Sequence of chain 1.A:
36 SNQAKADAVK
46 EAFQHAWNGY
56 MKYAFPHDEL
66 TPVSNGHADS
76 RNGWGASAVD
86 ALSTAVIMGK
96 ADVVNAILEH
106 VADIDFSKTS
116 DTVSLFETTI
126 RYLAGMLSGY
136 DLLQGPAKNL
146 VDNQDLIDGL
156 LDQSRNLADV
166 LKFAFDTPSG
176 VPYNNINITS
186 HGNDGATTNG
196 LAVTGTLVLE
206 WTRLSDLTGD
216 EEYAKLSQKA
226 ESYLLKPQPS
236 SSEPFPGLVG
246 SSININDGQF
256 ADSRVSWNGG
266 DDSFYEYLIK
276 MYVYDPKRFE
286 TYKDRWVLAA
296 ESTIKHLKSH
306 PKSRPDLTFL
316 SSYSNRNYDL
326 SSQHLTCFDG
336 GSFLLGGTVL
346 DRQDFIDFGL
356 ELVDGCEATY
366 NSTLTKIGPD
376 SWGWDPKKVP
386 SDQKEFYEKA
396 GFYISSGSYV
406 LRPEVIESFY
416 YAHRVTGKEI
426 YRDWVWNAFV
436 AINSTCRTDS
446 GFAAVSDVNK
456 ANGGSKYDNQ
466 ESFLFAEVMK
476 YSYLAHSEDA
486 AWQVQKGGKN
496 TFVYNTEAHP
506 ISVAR

Binding-site contacts:
Ligand atom C1 contacts residue ASN438 of chain 1.A at 1.4 Å.
Ligand atom C5 contacts residue ASN438 of chain 1.A at 3.7 Å.
Ligand atom C8 contacts residue ALA43 of chain 1.A at 3.8 Å (hydrophobic).
Ligand atom C5 contacts residue ARG442 of chain 1.A at 3.6 Å.
Ligand atom C7 contacts residue ASN438 of chain 1.A at 3.7 Å.
Ligand atom O5 contacts residue ASN438 of chain 1.A at 2.4 Å (h-bond).
Ligand atom C6 contacts residue ARG442 of chain 1.A at 3.5 Å.
Ligand atom O5 contacts residue ARG442 of chain 1.A at 3.6 Å.
Ligand atom C4 contacts residue ASN438 of chain 1.A at 4.2 Å.
Ligand atom O7 contacts residue VAL435 of chain 1.A at 4.3 Å.
Ligand atom C3 contacts residue ASN438 of chain 1.A at 3.8 Å.
Ligand atom O7 contacts residue ASN438 of chain 1.A at 3.8 Å.
Ligand atom O6 contacts residue ARG442 of chain 1.A at 4.3 Å.
Ligand atom C1 contacts residue ARG442 of chain 1.A at 3.6 Å.
Ligand atom N2 contacts residue ASN438 of chain 1.A at 2.9 Å (h-bond).
Ligand atom C2 contacts residue ASN438 of chain 1.A at 2.4 Å.
Ligand atom C8 contacts residue TRP431 of chain 1.A at 3.7 Å (hydrophobic).

A small-molecule ligand and the protein it binds are described below.
Small molecule (SMILES): CC(=O)N[C@H]1[C@@H](O[C@H]2[C@H](O)[C@@H](NC(C)=O)CO[C@@H]2CO)O[C@H](CO)[C@@H](O)[C@@H]1O